Sequence of chain 1.A:
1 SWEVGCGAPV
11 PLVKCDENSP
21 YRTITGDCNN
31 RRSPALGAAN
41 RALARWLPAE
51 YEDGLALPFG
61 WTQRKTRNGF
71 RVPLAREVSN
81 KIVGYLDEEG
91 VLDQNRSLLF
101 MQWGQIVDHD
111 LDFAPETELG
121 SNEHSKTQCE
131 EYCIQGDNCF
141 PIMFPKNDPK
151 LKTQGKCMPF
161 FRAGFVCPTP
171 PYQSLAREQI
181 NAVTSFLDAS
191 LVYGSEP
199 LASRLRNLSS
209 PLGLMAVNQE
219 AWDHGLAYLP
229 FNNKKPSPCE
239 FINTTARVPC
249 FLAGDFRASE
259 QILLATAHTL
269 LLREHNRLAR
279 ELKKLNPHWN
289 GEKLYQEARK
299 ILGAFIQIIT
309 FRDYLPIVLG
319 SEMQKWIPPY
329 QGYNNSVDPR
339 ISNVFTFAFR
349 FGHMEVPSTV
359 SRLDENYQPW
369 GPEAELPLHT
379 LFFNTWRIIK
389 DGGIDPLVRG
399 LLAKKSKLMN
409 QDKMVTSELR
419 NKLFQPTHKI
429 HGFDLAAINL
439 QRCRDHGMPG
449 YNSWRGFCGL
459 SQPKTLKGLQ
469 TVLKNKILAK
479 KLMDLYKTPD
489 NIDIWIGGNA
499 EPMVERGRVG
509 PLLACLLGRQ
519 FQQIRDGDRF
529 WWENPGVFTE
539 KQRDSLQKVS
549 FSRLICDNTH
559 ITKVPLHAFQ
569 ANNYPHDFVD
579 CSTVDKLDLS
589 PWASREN

Binding-site contacts:
Ligand atom N2 contacts residue ASN332 of chain 1.A at 3.0 Å (h-bond).
Ligand atom C1 contacts residue ASN332 of chain 1.A at 1.5 Å.
Ligand atom O5 contacts residue SER334 of chain 1.A at 4.2 Å.
Ligand atom C2 contacts residue ASN332 of chain 1.A at 2.5 Å.
Ligand atom O5 contacts residue ASN332 of chain 1.A at 2.4 Å (h-bond).
Ligand atom C3 contacts residue ASN332 of chain 1.A at 3.8 Å.
Ligand atom C1 contacts residue SER334 of chain 1.A at 3.9 Å.
Ligand atom C5 contacts residue SER334 of chain 1.A at 4.2 Å.
Ligand atom C7 contacts residue ASN332 of chain 1.A at 3.6 Å.
Ligand atom O6 contacts residue VAL335 of chain 1.A at 4.3 Å.
Ligand atom C5 contacts residue ASN332 of chain 1.A at 3.7 Å.
Ligand atom O5 contacts residue VAL335 of chain 1.A at 3.9 Å.
Ligand atom O7 contacts residue ASN332 of chain 1.A at 3.8 Å.
Ligand atom O6 contacts residue SER334 of chain 1.A at 4.3 Å.
Ligand atom C1 contacts residue VAL335 of chain 1.A at 4.3 Å (hydrophobic).
Ligand atom C4 contacts residue ASN332 of chain 1.A at 4.3 Å.

A small-molecule ligand and the protein it binds are described below.
Small molecule (SMILES): CC(=O)N[C@@H]1[C@@H](O)[C@H](O)[C@@H](CO)O[C@H]1O